Sequence of chain 1.A:
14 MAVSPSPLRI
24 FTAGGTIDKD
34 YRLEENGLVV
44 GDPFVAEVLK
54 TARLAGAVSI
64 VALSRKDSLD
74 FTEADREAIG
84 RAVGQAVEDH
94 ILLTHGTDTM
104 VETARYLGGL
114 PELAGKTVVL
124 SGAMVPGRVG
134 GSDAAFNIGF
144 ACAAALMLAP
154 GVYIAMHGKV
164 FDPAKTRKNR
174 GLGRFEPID

Binding-site contacts:
Ligand atom OD1 contacts residue GLY28 of chain 1.A at 4.0 Å.
Ligand atom O contacts residue SER71 of chain 1.A at 2.6 Å (h-bond).
Ligand atom CA contacts residue THR29 of chain 1.A at 3.2 Å.
Ligand atom OD2 contacts residue MET127 of chain 1.A at 4.0 Å.
Ligand atom N contacts residue ASN39 of chain 2.A at 2.9 Å (h-bond).
Ligand atom CB contacts residue ASN39 of chain 2.A at 3.9 Å.
Ligand atom CG contacts residue THR29 of chain 1.A at 2.9 Å.
Ligand atom N contacts residue ASP70 of chain 1.A at 2.8 Å (salt-bridge).
Ligand atom O contacts residue ASP70 of chain 1.A at 3.7 Å.
Ligand atom OD1 contacts residue ALA126 of chain 1.A at 4.0 Å.
Ligand atom CA contacts residue ASP101 of chain 1.A at 3.7 Å.
Ligand atom OD2 contacts residue THR29 of chain 1.A at 3.4 Å (h-bond).
Ligand atom O contacts residue THR100 of chain 1.A at 3.2 Å (h-bond).
Ligand atom O contacts residue GLY99 of chain 1.A at 3.3 Å.
Ligand atom OXT contacts residue GLY28 of chain 1.A at 3.3 Å.
Ligand atom C contacts residue ASP70 of chain 1.A at 3.2 Å.
Ligand atom OXT contacts residue THR29 of chain 1.A at 3.7 Å.
Ligand atom CB contacts residue THR29 of chain 1.A at 3.0 Å.
Ligand atom CG contacts residue ALA126 of chain 1.A at 4.0 Å (hydrophobic).
Ligand atom OD2 contacts residue THR100 of chain 1.A at 2.6 Å (h-bond).
Ligand atom CB contacts residue ASP101 of chain 1.A at 3.5 Å.
Ligand atom CG contacts residue THR100 of chain 1.A at 3.1 Å.
Ligand atom C contacts residue ASP101 of chain 1.A at 4.1 Å.
Ligand atom OD1 contacts residue THR100 of chain 1.A at 2.9 Å (h-bond).
Ligand atom OD2 contacts residue ALA126 of chain 1.A at 3.4 Å (h-bond).
Ligand atom OXT contacts residue SER71 of chain 1.A at 2.9 Å (h-bond).
Ligand atom OXT contacts residue GLY99 of chain 1.A at 3.2 Å.
Ligand atom N contacts residue ASP101 of chain 1.A at 2.8 Å (salt-bridge).
Ligand atom CA contacts residue ASP70 of chain 1.A at 3.5 Å.
Ligand atom O contacts residue ASP101 of chain 1.A at 2.9 Å (salt-bridge).
Ligand atom C contacts residue THR100 of chain 1.A at 3.9 Å.
Ligand atom C contacts residue THR29 of chain 1.A at 4.2 Å.
Ligand atom N contacts residue LEU72 of chain 1.A at 3.9 Å.
Ligand atom C contacts residue GLY99 of chain 1.A at 3.5 Å.
Ligand atom OD1 contacts residue GLY99 of chain 1.A at 3.3 Å.
Ligand atom CB contacts residue THR100 of chain 1.A at 3.7 Å.
Ligand atom C contacts residue SER71 of chain 1.A at 3.5 Å.
Ligand atom OD1 contacts residue THR29 of chain 1.A at 3.0 Å (h-bond).
Ligand atom CA contacts residue ASN39 of chain 2.A at 3.5 Å.
Ligand atom OXT contacts residue ASP70 of chain 1.A at 3.1 Å (salt-bridge).

A protein and the small-molecule ligand that binds it are described below.
Small molecule (SMILES): N[C@@H](CC(=O)O)C(=O)O

Sequence of chain 2.A:
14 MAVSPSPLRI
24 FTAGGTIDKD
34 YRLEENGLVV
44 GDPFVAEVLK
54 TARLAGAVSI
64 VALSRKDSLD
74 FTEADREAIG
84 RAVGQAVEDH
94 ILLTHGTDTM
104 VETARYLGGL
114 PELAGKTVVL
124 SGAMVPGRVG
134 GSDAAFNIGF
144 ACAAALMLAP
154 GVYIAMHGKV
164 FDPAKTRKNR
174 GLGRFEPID